Sequence of chain 1.A:
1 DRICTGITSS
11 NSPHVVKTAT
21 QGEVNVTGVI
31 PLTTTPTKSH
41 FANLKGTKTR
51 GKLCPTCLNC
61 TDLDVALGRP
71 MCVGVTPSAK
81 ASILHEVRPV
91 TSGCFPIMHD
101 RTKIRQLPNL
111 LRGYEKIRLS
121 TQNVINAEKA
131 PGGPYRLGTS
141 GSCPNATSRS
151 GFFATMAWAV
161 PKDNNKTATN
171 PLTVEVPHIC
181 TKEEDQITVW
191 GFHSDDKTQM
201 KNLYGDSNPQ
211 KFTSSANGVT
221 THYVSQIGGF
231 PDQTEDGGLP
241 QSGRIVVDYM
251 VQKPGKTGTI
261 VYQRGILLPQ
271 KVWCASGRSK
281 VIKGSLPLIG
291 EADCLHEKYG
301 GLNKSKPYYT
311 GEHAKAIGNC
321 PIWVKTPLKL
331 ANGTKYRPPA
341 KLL

A small-molecule ligand and the protein it binds are described below.
Small molecule (SMILES): CC(=O)N[C@H]1[C@H](O[C@H]2[C@H](O)[C@@H](NC(C)=O)CO[C@@H]2CO)O[C@H](CO)[C@@H](O)[C@@H]1O

Sequence of chain 1.B:
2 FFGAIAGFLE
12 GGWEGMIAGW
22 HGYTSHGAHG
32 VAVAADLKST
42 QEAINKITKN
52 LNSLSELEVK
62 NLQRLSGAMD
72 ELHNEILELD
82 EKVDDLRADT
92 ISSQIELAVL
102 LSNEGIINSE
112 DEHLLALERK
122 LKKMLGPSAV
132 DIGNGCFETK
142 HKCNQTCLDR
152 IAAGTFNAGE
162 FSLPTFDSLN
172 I

Binding-site contacts:
Ligand atom O7 contacts residue THR41 of chain 1.B at 4.4 Å.
Ligand atom O7 contacts residue ILE30 of chain 1.A at 3.4 Å.
Ligand atom O7 contacts residue ALA19 of chain 1.B at 4.3 Å.
Ligand atom O6 contacts residue ASN332 of chain 1.A at 4.4 Å.
Ligand atom C5 contacts residue ASN332 of chain 1.A at 3.6 Å.
Ligand atom C7 contacts residue ILE30 of chain 1.A at 3.8 Å (hydrophobic).
Ligand atom N2 contacts residue ASN332 of chain 1.A at 3.0 Å (h-bond).
Ligand atom O5 contacts residue TRP21 of chain 1.B at 4.0 Å.
Ligand atom C8 contacts residue ILE30 of chain 1.A at 4.2 Å (hydrophobic).
Ligand atom C1 contacts residue ASN332 of chain 1.A at 1.4 Å.
Ligand atom C7 contacts residue ILE45 of chain 1.B at 4.0 Å (hydrophobic).
Ligand atom O5 contacts residue ILE45 of chain 1.B at 4.5 Å.
Ligand atom C7 contacts residue ASN332 of chain 1.A at 3.7 Å.
Ligand atom C6 contacts residue ILE45 of chain 1.B at 4.0 Å (hydrophobic).
Ligand atom C1 contacts residue TRP21 of chain 1.B at 4.5 Å (hydrophobic).
Ligand atom C5 contacts residue TRP21 of chain 1.B at 4.4 Å (hydrophobic).
Ligand atom O7 contacts residue ILE45 of chain 1.B at 4.1 Å.
Ligand atom O6 contacts residue TRP21 of chain 1.B at 3.3 Å (h-bond).
Ligand atom N2 contacts residue ILE30 of chain 1.A at 4.2 Å.
Ligand atom C8 contacts residue ILE45 of chain 1.B at 3.4 Å (hydrophobic).
Ligand atom C8 contacts residue ASN332 of chain 1.A at 4.1 Å.
Ligand atom C6 contacts residue TRP21 of chain 1.B at 4.3 Å (hydrophobic).
Ligand atom C8 contacts residue GLN42 of chain 1.B at 3.9 Å.
Ligand atom O5 contacts residue ASN332 of chain 1.A at 2.3 Å (h-bond).
Ligand atom C2 contacts residue ASN332 of chain 1.A at 2.5 Å.
Ligand atom C3 contacts residue ASN332 of chain 1.A at 3.8 Å.
Ligand atom C5 contacts residue ILE45 of chain 1.B at 3.7 Å (hydrophobic).
Ligand atom C4 contacts residue ASN332 of chain 1.A at 4.2 Å.